The protein below binds the small molecule below.
Small molecule (SMILES): CC(=O)N[C@@H]1[C@@H](O)[C@H](O)[C@@H](CO)O[C@H]1O

Sequence of chain 1.A:
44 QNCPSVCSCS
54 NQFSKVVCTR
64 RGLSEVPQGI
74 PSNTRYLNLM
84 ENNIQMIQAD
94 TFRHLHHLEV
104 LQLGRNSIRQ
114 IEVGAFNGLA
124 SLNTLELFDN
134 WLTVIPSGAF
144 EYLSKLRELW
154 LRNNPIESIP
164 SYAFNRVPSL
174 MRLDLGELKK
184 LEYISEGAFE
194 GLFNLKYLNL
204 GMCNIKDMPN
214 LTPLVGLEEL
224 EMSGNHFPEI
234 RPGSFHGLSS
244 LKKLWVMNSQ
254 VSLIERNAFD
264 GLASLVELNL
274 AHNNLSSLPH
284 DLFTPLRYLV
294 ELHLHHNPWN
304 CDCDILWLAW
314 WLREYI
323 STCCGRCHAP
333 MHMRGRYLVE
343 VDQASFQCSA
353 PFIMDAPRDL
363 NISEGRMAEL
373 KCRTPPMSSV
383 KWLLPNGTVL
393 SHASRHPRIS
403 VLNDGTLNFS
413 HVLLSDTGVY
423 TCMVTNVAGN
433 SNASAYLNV

Binding-site contacts:
Ligand atom C8 contacts residue ASP361 of chain 1.A at 4.0 Å.
Ligand atom O5 contacts residue ASN363 of chain 1.A at 2.2 Å (h-bond).
Ligand atom C2 contacts residue ASN363 of chain 1.A at 2.5 Å.
Ligand atom C3 contacts residue ASN363 of chain 1.A at 3.8 Å.
Ligand atom C4 contacts residue ASN363 of chain 1.A at 4.1 Å.
Ligand atom C8 contacts residue ASN363 of chain 1.A at 4.5 Å.
Ligand atom C8 contacts residue ARG360 of chain 1.A at 4.3 Å.
Ligand atom N2 contacts residue ASN363 of chain 1.A at 3.0 Å (h-bond).
Ligand atom O6 contacts residue ASN363 of chain 1.A at 4.5 Å.
Ligand atom C7 contacts residue ASN363 of chain 1.A at 3.2 Å.
Ligand atom O7 contacts residue ASN363 of chain 1.A at 3.1 Å (h-bond).
Ligand atom C1 contacts residue ASN363 of chain 1.A at 1.4 Å.
Ligand atom O6 contacts residue ASN440 of chain 1.A at 4.5 Å.
Ligand atom C5 contacts residue ASN363 of chain 1.A at 3.5 Å.